Binding-site contacts:
Ligand atom O10 contacts residue ASN293 of chain 35.C at 4.5 Å.
Ligand atom C6 contacts residue TYR72 of chain 35.C at 3.9 Å (hydrophobic).
Ligand atom O6 contacts residue ASN93 of chain 35.C at 3.4 Å (h-bond).
Ligand atom C1 contacts residue ARG77 of chain 35.C at 3.3 Å.
Ligand atom O10 contacts residue THR291 of chain 35.C at 4.4 Å.
Ligand atom O4 contacts residue GLY78 of chain 35.C at 3.1 Å.
Ligand atom C11 contacts residue TYR72 of chain 35.C at 4.3 Å (hydrophobic).
Ligand atom O1A contacts residue HIS298 of chain 35.C at 4.3 Å.
Ligand atom O1A contacts residue ARG77 of chain 35.C at 3.0 Å (salt-bridge).
Ligand atom C5 contacts residue TYR72 of chain 35.C at 3.6 Å (hydrophobic).
Ligand atom C2 contacts residue GLY78 of chain 35.C at 4.1 Å.
Ligand atom C3 contacts residue GLY78 of chain 35.C at 4.3 Å.
Ligand atom O4 contacts residue ARG289 of chain 35.C at 4.5 Å.
Ligand atom O4 contacts residue TYR72 of chain 35.C at 3.8 Å.
Ligand atom O9 contacts residue ARG77 of chain 35.C at 3.8 Å.
Ligand atom C3 contacts residue HIS298 of chain 35.C at 3.5 Å.
Ligand atom O3 contacts residue VAL296 of chain 35.C at 4.4 Å.
Ligand atom O1B contacts residue TYR72 of chain 35.C at 4.4 Å.
Ligand atom C6 contacts residue ASN93 of chain 35.C at 3.7 Å.
Ligand atom C4 contacts residue HIS298 of chain 35.C at 3.8 Å.
Ligand atom O4 contacts residue ASN80 of chain 35.C at 4.3 Å.
Ligand atom O4 contacts residue ILE79 of chain 35.C at 3.7 Å.
Ligand atom C4 contacts residue ARG77 of chain 35.C at 4.4 Å.
Ligand atom C10 contacts residue TYR72 of chain 35.C at 4.0 Å (hydrophobic).
Ligand atom C1 contacts residue TYR72 of chain 35.C at 4.3 Å (hydrophobic).
Ligand atom C3 contacts residue ARG77 of chain 35.C at 4.2 Å.
Ligand atom O4 contacts residue THR291 of chain 35.C at 3.3 Å.
Ligand atom O8 contacts residue ARG77 of chain 35.C at 3.6 Å (salt-bridge).
Ligand atom N5 contacts residue TYR72 of chain 35.C at 3.1 Å (h-bond).
Ligand atom O1B contacts residue ARG77 of chain 35.C at 2.7 Å (salt-bridge).
Ligand atom O3 contacts residue GLY78 of chain 35.C at 3.4 Å.
Ligand atom O1A contacts residue TYR72 of chain 35.C at 3.6 Å.
Ligand atom C4 contacts residue TYR72 of chain 35.C at 3.4 Å (hydrophobic).
Ligand atom O1A contacts residue GLY78 of chain 35.C at 3.8 Å.
Ligand atom C2 contacts residue ARG77 of chain 35.C at 4.4 Å.
Ligand atom C11 contacts residue ASP85 of chain 35.D at 4.0 Å.
Ligand atom O4 contacts residue HIS298 of chain 35.C at 3.2 Å (h-bond).
Ligand atom C3 contacts residue GLY78 of chain 35.C at 3.9 Å.
Ligand atom C4 contacts residue GLY78 of chain 35.C at 3.2 Å.
Ligand atom C1 contacts residue GLY78 of chain 35.C at 4.2 Å.

This protein binds this small molecule.
Small molecule (SMILES): CC(=O)N[C@H]1[C@H]([C@H](O)[C@H](O)CO)O[C@@](O[C@H]2[C@@H](O)[C@@H](CO)O[C@@H](O[C@H]3[C@H](O)[C@@H](O)[C@H](O)O[C@@H]3CO)[C@@H]2O)(C(=O)O)C[C@@H]1O

Sequence of chain 35.C:
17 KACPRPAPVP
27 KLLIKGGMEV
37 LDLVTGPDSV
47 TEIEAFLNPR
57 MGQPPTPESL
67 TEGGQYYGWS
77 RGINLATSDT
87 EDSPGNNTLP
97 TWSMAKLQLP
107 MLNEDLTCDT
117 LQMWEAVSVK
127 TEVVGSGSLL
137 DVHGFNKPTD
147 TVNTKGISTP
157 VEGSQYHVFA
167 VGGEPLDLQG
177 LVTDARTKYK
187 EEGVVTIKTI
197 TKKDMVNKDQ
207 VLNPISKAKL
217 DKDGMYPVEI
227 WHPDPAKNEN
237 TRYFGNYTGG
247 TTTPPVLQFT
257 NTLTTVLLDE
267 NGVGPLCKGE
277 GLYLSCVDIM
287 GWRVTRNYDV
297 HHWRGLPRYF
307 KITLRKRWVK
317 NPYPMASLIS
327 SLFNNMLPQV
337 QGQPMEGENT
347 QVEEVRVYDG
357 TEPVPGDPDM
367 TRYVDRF

Sequence of chain 35.D:
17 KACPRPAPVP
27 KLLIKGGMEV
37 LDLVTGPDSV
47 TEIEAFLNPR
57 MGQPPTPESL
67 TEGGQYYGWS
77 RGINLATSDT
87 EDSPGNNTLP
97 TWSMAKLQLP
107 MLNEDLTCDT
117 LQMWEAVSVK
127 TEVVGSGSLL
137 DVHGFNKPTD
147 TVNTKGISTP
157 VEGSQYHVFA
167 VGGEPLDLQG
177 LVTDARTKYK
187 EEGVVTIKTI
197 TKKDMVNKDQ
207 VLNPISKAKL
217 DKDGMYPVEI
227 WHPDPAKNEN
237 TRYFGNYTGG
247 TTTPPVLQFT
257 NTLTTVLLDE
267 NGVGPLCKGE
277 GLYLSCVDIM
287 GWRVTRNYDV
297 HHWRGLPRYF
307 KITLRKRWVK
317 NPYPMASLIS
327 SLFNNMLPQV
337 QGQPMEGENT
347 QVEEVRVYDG